Binding-site contacts:
Ligand atom C4 contacts residue ASN41 of chain 1.E at 4.2 Å.
Ligand atom C1 contacts residue ASN41 of chain 1.E at 1.4 Å.
Ligand atom O7 contacts residue ASN41 of chain 1.E at 3.7 Å.
Ligand atom C7 contacts residue ASN41 of chain 1.E at 2.9 Å.
Ligand atom C5 contacts residue ASN41 of chain 1.E at 3.6 Å.
Ligand atom O5 contacts residue ASN41 of chain 1.E at 2.3 Å (h-bond).
Ligand atom N2 contacts residue ASN41 of chain 1.E at 2.2 Å (h-bond).
Ligand atom O5 contacts residue GLY40 of chain 1.E at 4.3 Å.
Ligand atom C2 contacts residue ASN41 of chain 1.E at 2.6 Å.
Ligand atom C8 contacts residue TRP170 of chain 1.E at 4.2 Å (hydrophobic).
Ligand atom C8 contacts residue ASN41 of chain 1.E at 3.4 Å.
Ligand atom C3 contacts residue ASN41 of chain 1.E at 3.9 Å.
Ligand atom C1 contacts residue GLY40 of chain 1.E at 3.8 Å.
Ligand atom O6 contacts residue MET22 of chain 1.E at 4.3 Å.

Sequence of chain 1.E:
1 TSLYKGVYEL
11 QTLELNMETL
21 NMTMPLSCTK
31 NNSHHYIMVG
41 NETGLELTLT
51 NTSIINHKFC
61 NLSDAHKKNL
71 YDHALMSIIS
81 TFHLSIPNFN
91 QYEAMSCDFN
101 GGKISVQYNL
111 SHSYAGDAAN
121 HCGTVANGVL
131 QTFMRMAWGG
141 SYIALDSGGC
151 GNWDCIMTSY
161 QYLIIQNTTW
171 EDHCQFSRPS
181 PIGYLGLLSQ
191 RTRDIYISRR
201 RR

The protein below binds the small molecule below.
Small molecule (SMILES): CC(=O)N[C@@H]1[C@@H](O)[C@H](O)[C@@H](CO)O[C@H]1O